Binding-site contacts:
Ligand atom CAL contacts residue GLY185 of chain 1.A at 4.1 Å.
Ligand atom CAI contacts residue ILE166 of chain 1.A at 3.4 Å (hydrophobic).
Ligand atom CAE contacts residue 0JO1 of chain 1.C at 3.2 Å.
Ligand atom CAI contacts residue SER186 of chain 1.A at 3.8 Å.
Ligand atom CAK contacts residue LEU162 of chain 1.A at 4.0 Å (hydrophobic).
Ligand atom CAL contacts residue SER186 of chain 1.A at 4.0 Å.
Ligand atom CAE contacts residue HIS111 of chain 1.A at 4.0 Å.
Ligand atom CAF contacts residue ILE166 of chain 1.A at 3.6 Å (hydrophobic).
Ligand atom CAF contacts residue SER186 of chain 1.A at 4.1 Å.
Ligand atom CAI contacts residue TYR301 of chain 1.A at 4.3 Å (hydrophobic).
Ligand atom CAL contacts residue ILE166 of chain 1.A at 3.5 Å (hydrophobic).
Ligand atom O01 contacts residue PRO184 of chain 1.A at 3.7 Å.
Ligand atom CAE contacts residue GLY105 of chain 1.A at 3.5 Å.
Ligand atom CAK contacts residue TYR301 of chain 1.A at 3.7 Å (hydrophobic).
Ligand atom O01 contacts residue GLY185 of chain 1.A at 3.1 Å (h-bond).
Ligand atom CAJ contacts residue SER186 of chain 1.A at 3.7 Å.
Ligand atom CAE contacts residue THR106 of chain 1.A at 4.2 Å.
Ligand atom NAH contacts residue 0JO1 of chain 1.C at 3.1 Å.
Ligand atom CAJ contacts residue 0JO1 of chain 1.C at 4.0 Å.
Ligand atom CAF contacts residue GLY105 of chain 1.A at 4.2 Å.
Ligand atom NAH contacts residue LEU162 of chain 1.A at 3.6 Å.
Ligand atom CAG contacts residue TYR301 of chain 1.A at 3.5 Å (hydrophobic).
Ligand atom CAG contacts residue SER186 of chain 1.A at 3.5 Å.
Ligand atom CAG contacts residue VAL188 of chain 1.A at 4.0 Å (hydrophobic).
Ligand atom CAD contacts residue GLY105 of chain 1.A at 3.1 Å.
Ligand atom CAD contacts residue GLY185 of chain 1.A at 3.2 Å.
Ligand atom CAE contacts residue LEU162 of chain 1.A at 3.9 Å (hydrophobic).
Ligand atom CAD contacts residue HIS111 of chain 1.A at 3.7 Å.
Ligand atom CAM contacts residue SER186 of chain 1.A at 4.0 Å.
Ligand atom CAF contacts residue GLY185 of chain 1.A at 3.2 Å.
Ligand atom CAM contacts residue 0JO1 of chain 1.C at 4.0 Å.
Ligand atom CAK contacts residue GLY229 of chain 1.A at 4.0 Å.
Ligand atom CAJ contacts residue LEU162 of chain 1.A at 3.3 Å (hydrophobic).
Ligand atom CAG contacts residue ILE166 of chain 1.A at 4.1 Å (hydrophobic).
Ligand atom CAM contacts residue ILE166 of chain 1.A at 4.3 Å (hydrophobic).
Ligand atom CAE contacts residue GLY185 of chain 1.A at 3.8 Å.
Ligand atom O01 contacts residue TYR182 of chain 1.A at 3.5 Å (h-bond).
Ligand atom CAM contacts residue LEU162 of chain 1.A at 3.6 Å (hydrophobic).
Ligand atom O01 contacts residue ILE166 of chain 1.A at 3.6 Å.
Ligand atom CAK contacts residue SER186 of chain 1.A at 3.5 Å.

Sequence of chain 1.A:
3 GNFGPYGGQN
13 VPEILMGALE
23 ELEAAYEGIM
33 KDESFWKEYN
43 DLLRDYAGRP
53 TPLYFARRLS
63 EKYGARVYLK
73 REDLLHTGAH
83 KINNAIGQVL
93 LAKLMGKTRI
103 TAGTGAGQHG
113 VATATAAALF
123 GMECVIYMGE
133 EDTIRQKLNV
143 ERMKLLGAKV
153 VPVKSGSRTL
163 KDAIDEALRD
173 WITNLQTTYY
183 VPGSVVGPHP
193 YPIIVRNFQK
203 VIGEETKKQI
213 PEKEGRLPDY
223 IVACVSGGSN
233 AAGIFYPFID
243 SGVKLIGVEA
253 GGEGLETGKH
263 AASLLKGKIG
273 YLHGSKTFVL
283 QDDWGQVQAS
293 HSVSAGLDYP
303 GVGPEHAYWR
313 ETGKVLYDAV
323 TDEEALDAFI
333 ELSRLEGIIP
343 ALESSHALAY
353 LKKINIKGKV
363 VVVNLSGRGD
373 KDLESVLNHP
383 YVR

The protein below binds the small molecule below.
Small molecule (SMILES): Oc1ccnc2ccccc12